A small-molecule ligand and the protein it binds are described below.
Small molecule (SMILES): [H]/N=C(/N)c1cc2cc(-c3cccc(O[C@H]4CCCC[C@@H]4C)c3O)[nH]c2cc1F

Binding-site contacts:
Ligand atom C6B contacts residue HIS46 of chain 1.B at 3.2 Å.
Ligand atom C6' contacts residue SER198 of chain 1.B at 3.6 Å.
Ligand atom C3 contacts residue VAL216 of chain 1.B at 3.7 Å (hydrophobic).
Ligand atom O6' contacts residue HIS46 of chain 1.B at 2.5 Å (h-bond).
Ligand atom C8 contacts residue GLN195 of chain 1.B at 3.5 Å.
Ligand atom C5' contacts residue HIS46 of chain 1.B at 3.3 Å.
Ligand atom N1 contacts residue SER193 of chain 1.B at 3.7 Å.
Ligand atom C2' contacts residue GLN195 of chain 1.B at 2.9 Å.
Ligand atom C3B contacts residue CYS47 of chain 1.B at 3.6 Å (hydrophobic).
Ligand atom C4B contacts residue HIS46 of chain 1.B at 3.5 Å.
Ligand atom C1 contacts residue SER193 of chain 1.B at 3.8 Å.
Ligand atom O5' contacts residue HIS46 of chain 1.B at 2.6 Å (h-bond).
Ligand atom C3 contacts residue SER217 of chain 1.B at 3.6 Å.
Ligand atom N3 contacts residue SER198 of chain 1.B at 3.7 Å.
Ligand atom N3 contacts residue SER217 of chain 1.B at 3.6 Å.
Ligand atom N1 contacts residue GLY221 of chain 1.B at 2.7 Å (h-bond).
Ligand atom CN4 contacts residue GLN195 of chain 1.B at 3.3 Å.
Ligand atom C6 contacts residue GLY221 of chain 1.B at 3.6 Å.
Ligand atom C7 contacts residue SER193 of chain 1.B at 3.3 Å.
Ligand atom C5B contacts residue HIS46 of chain 1.B at 3.7 Å.
Ligand atom CM contacts residue VAL30 of chain 1.B at 3.5 Å (hydrophobic).
Ligand atom C1' contacts residue GLN195 of chain 1.B at 3.5 Å.
Ligand atom N2 contacts residue ASP192 of chain 1.B at 2.9 Å (salt-bridge).
Ligand atom C3' contacts residue GLN195 of chain 1.B at 3.7 Å.
Ligand atom C6' contacts residue HIS46 of chain 1.B at 3.3 Å.
Ligand atom C3 contacts residue TRP218 of chain 1.B at 3.5 Å (hydrophobic).
Ligand atom C2B contacts residue VAL30 of chain 1.B at 3.5 Å (hydrophobic).
Ligand atom F2 contacts residue SER193 of chain 1.B at 3.1 Å.
Ligand atom CM contacts residue GLY196 of chain 1.B at 3.7 Å.
Ligand atom CM contacts residue SER198 of chain 1.B at 3.2 Å.
Ligand atom CM contacts residue CYS31 of chain 1.B at 3.5 Å (hydrophobic).
Ligand atom N2 contacts residue GLY229 of chain 1.B at 3.1 Å.
Ligand atom C2 contacts residue TRP218 of chain 1.B at 3.3 Å (hydrophobic).
Ligand atom N1 contacts residue CYS222 of chain 1.B at 3.7 Å.
Ligand atom N1 contacts residue GLY219 of chain 1.B at 3.8 Å.
Ligand atom N1 contacts residue ASP192 of chain 1.B at 3.5 Å (salt-bridge).
Ligand atom O6' contacts residue SER198 of chain 1.B at 2.7 Å (h-bond).
Ligand atom F2 contacts residue VAL216 of chain 1.B at 3.6 Å.
Ligand atom F2 contacts residue TRP218 of chain 1.B at 3.1 Å.
Ligand atom N2 contacts residue SER193 of chain 1.B at 3.0 Å (h-bond).

Sequence of chain 1.B:
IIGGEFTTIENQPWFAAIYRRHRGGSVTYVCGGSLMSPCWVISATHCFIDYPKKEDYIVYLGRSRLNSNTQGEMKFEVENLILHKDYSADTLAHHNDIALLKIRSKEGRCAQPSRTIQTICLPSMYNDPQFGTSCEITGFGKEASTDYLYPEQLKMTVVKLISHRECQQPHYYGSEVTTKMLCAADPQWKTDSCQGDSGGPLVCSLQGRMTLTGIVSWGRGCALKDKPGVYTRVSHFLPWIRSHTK